The protein below binds the small molecule below.
Small molecule (SMILES): CC(=O)N[C@H]1[C@H]([C@H](O)[C@H](O)CO)O[C@@](O)(C(=O)O)C[C@@H]1O

Sequence of chain 1.E:
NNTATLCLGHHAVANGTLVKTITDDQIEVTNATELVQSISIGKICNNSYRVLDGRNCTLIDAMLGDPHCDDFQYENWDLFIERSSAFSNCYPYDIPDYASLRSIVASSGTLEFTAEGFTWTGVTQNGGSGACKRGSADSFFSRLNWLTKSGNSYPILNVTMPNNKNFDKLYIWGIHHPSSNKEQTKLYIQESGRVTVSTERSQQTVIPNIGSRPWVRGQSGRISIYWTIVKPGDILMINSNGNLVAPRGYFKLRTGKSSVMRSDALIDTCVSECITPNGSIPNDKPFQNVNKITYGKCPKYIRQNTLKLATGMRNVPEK

Binding-site contacts:
Ligand atom C9 contacts residue LEU188 of chain 1.E at 3.9 Å (hydrophobic).
Ligand atom C1 contacts residue SER130 of chain 1.E at 4.1 Å.
Ligand atom C8 contacts residue GLN220 of chain 1.E at 3.2 Å.
Ligand atom C9 contacts residue TRP147 of chain 1.E at 3.9 Å (hydrophobic).
Ligand atom O1B contacts residue SER130 of chain 1.E at 3.0 Å (h-bond).
Ligand atom C9 contacts residue TYR92 of chain 1.E at 3.9 Å (hydrophobic).
Ligand atom O7 contacts residue GLU184 of chain 1.E at 3.1 Å (salt-bridge).
Ligand atom C9 contacts residue GLU184 of chain 1.E at 3.2 Å.
Ligand atom O1B contacts residue GLY131 of chain 1.E at 3.5 Å (h-bond).
Ligand atom C8 contacts residue GLU184 of chain 1.E at 3.5 Å.
Ligand atom O9 contacts residue GLN220 of chain 1.E at 3.8 Å.
Ligand atom C1 contacts residue GLY131 of chain 1.E at 3.8 Å.
Ligand atom C9 contacts residue GLN220 of chain 1.E at 4.1 Å.
Ligand atom C11 contacts residue GLY128 of chain 1.E at 4.2 Å.
Ligand atom O9 contacts residue TYR92 of chain 1.E at 3.3 Å (h-bond).
Ligand atom O9 contacts residue HIS177 of chain 1.E at 3.4 Å (h-bond).
Ligand atom O7 contacts residue LEU188 of chain 1.E at 3.5 Å.
Ligand atom C7 contacts residue LEU188 of chain 1.E at 4.0 Å (hydrophobic).
Ligand atom O1B contacts residue GLN220 of chain 1.E at 2.6 Å (h-bond).
Ligand atom O1A contacts residue GLN220 of chain 1.E at 4.0 Å.
Ligand atom C10 contacts residue GLY129 of chain 1.E at 3.9 Å.
Ligand atom O8 contacts residue TRP147 of chain 1.E at 3.6 Å.
Ligand atom O9 contacts residue GLU184 of chain 1.E at 3.1 Å (salt-bridge).
Ligand atom C8 contacts residue TRP147 of chain 1.E at 4.1 Å (hydrophobic).
Ligand atom O6 contacts residue GLN220 of chain 1.E at 4.0 Å.
Ligand atom C7 contacts residue GLU184 of chain 1.E at 3.9 Å.
Ligand atom O10 contacts residue LEU188 of chain 1.E at 3.1 Å.
Ligand atom C7 contacts residue TRP147 of chain 1.E at 4.3 Å (hydrophobic).
Ligand atom O1A contacts residue GLY131 of chain 1.E at 3.3 Å (h-bond).
Ligand atom C1 contacts residue GLN220 of chain 1.E at 3.3 Å.
Ligand atom O1A contacts residue ASP139 of chain 1.E at 4.2 Å.
Ligand atom O8 contacts residue TYR92 of chain 1.E at 3.5 Å.
Ligand atom C2 contacts residue GLN220 of chain 1.E at 4.0 Å.
Ligand atom N5 contacts residue GLY129 of chain 1.E at 3.3 Å (h-bond).
Ligand atom O8 contacts residue GLN220 of chain 1.E at 2.6 Å (h-bond).
Ligand atom O9 contacts residue SER180 of chain 1.E at 4.3 Å.
Ligand atom O1A contacts residue SER130 of chain 1.E at 4.2 Å.
Ligand atom C9 contacts residue HIS177 of chain 1.E at 3.5 Å.
Ligand atom C11 contacts residue GLY129 of chain 1.E at 3.5 Å.
Ligand atom C11 contacts residue TRP147 of chain 1.E at 4.1 Å (hydrophobic).